This small molecule binds to this protein.
Small molecule (SMILES): CC(=O)N[C@H]1[C@H](O[C@H]2[C@H](O)[C@@H](NC(C)=O)CO[C@@H]2CO)O[C@H](CO)[C@@H](O)[C@@H]1O

Sequence of chain 1.C:
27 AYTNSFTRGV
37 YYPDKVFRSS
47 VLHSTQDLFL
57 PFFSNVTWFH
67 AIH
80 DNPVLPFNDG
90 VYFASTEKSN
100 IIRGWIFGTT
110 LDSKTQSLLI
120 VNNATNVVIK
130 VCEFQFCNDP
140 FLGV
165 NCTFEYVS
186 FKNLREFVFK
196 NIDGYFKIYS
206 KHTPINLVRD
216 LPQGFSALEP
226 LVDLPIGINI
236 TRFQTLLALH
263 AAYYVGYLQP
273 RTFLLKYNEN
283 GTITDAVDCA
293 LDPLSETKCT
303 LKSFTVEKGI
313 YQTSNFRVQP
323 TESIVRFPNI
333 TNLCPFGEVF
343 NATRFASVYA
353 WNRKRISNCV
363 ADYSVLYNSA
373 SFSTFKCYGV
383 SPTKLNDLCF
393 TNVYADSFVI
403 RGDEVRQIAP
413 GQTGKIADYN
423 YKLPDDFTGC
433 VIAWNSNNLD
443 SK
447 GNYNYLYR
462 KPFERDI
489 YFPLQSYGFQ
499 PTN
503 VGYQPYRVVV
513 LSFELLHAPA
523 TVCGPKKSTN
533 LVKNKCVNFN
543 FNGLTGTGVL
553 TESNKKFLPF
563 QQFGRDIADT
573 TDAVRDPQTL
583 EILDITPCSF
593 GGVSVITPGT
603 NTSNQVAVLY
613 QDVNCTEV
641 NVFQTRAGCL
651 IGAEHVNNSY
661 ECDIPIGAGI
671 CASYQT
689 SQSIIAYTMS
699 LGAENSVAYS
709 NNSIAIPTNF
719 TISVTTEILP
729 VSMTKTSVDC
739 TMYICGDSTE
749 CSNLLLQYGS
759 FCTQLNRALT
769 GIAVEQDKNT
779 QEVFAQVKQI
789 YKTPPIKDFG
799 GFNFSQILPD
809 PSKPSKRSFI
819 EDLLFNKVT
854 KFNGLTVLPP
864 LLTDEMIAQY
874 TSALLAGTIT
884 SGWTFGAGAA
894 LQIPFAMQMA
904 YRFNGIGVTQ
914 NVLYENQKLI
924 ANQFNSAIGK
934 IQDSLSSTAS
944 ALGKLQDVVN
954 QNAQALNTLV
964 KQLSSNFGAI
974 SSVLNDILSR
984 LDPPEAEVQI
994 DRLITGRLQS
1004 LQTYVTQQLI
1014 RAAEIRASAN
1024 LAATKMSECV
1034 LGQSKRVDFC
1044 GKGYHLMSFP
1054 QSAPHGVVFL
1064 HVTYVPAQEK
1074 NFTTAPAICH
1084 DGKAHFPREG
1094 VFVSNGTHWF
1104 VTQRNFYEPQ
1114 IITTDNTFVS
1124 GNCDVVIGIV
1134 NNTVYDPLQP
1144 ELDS

Binding-site contacts:
Ligand atom C5 contacts residue ASN1098 of chain 1.C at 3.7 Å.
Ligand atom O4 contacts residue HIS1101 of chain 1.C at 4.5 Å.
Ligand atom C7 contacts residue ASN1098 of chain 1.C at 3.1 Å.
Ligand atom O7 contacts residue ASN1098 of chain 1.C at 3.0 Å (h-bond).
Ligand atom C3 contacts residue HIS1101 of chain 1.C at 4.4 Å.
Ligand atom C7 contacts residue HIS1101 of chain 1.C at 4.3 Å.
Ligand atom C1 contacts residue PHE1103 of chain 1.C at 4.5 Å (hydrophobic).
Ligand atom C5 contacts residue PHE1103 of chain 1.C at 4.2 Å (hydrophobic).
Ligand atom C8 contacts residue HIS1101 of chain 1.C at 4.3 Å.
Ligand atom O6 contacts residue PHE1103 of chain 1.C at 4.5 Å.
Ligand atom C8 contacts residue ASN1098 of chain 1.C at 3.3 Å.
Ligand atom N2 contacts residue ASN1098 of chain 1.C at 2.9 Å (h-bond).
Ligand atom O5 contacts residue ASN1098 of chain 1.C at 2.4 Å (h-bond).
Ligand atom C1 contacts residue ASN1098 of chain 1.C at 1.4 Å.
Ligand atom C6 contacts residue PHE1103 of chain 1.C at 3.8 Å (hydrophobic).
Ligand atom N2 contacts residue THR1100 of chain 1.C at 3.7 Å.
Ligand atom C1 contacts residue HIS1101 of chain 1.C at 4.2 Å.
Ligand atom C2 contacts residue THR1100 of chain 1.C at 4.2 Å.
Ligand atom O5 contacts residue HIS1101 of chain 1.C at 4.4 Å.
Ligand atom C1 contacts residue THR1100 of chain 1.C at 4.0 Å.
Ligand atom C2 contacts residue ASN1098 of chain 1.C at 2.4 Å.
Ligand atom C3 contacts residue THR1100 of chain 1.C at 4.2 Å.
Ligand atom O5 contacts residue PHE1103 of chain 1.C at 3.8 Å.
Ligand atom C3 contacts residue ASN1098 of chain 1.C at 3.8 Å.
Ligand atom C4 contacts residue ASN1098 of chain 1.C at 4.2 Å.
Ligand atom O7 contacts residue HIS1101 of chain 1.C at 3.7 Å.
Ligand atom C5 contacts residue HIS1101 of chain 1.C at 4.0 Å.